Sequence of chain 9.A:
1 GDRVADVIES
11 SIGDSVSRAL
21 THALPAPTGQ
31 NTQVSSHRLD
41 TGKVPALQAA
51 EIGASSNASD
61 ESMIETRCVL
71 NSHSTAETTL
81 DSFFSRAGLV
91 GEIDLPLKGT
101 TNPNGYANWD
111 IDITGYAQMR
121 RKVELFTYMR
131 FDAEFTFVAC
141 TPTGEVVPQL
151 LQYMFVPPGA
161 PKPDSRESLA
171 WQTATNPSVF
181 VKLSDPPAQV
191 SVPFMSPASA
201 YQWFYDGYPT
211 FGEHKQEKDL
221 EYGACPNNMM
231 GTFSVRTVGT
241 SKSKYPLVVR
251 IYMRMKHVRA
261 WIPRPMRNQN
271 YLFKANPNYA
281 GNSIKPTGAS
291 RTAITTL

Binding-site contacts:
Ligand atom OAS contacts residue MET195 of chain 9.A at 3.1 Å.
Ligand atom OAB contacts residue ILE113 of chain 9.A at 3.3 Å (h-bond).
Ligand atom CAG contacts residue TRP203 of chain 9.A at 3.9 Å (hydrophobic).
Ligand atom CAL contacts residue ILE111 of chain 9.A at 3.5 Å (hydrophobic).
Ligand atom CAP contacts residue TYR201 of chain 9.A at 3.5 Å (hydrophobic).
Ligand atom CAW contacts residue TRP203 of chain 9.A at 3.4 Å (hydrophobic).
Ligand atom CAE contacts residue ASP112 of chain 9.A at 3.6 Å.
Ligand atom CAH contacts residue VAL192 of chain 9.A at 3.9 Å (hydrophobic).
Ligand atom CAX contacts residue ILE111 of chain 9.A at 3.9 Å (hydrophobic).
Ligand atom CAF contacts residue ASN228 of chain 9.A at 3.2 Å.
Ligand atom CAQ contacts residue TRP203 of chain 9.A at 3.4 Å (hydrophobic).
Ligand atom CAE contacts residue THR114 of chain 9.A at 3.5 Å.
Ligand atom CAT contacts residue TRP203 of chain 9.A at 3.4 Å (hydrophobic).
Ligand atom CAF contacts residue TRP203 of chain 9.A at 3.6 Å (hydrophobic).
Ligand atom CAJ contacts residue PHE135 of chain 9.A at 3.8 Å (hydrophobic).
Ligand atom CAA contacts residue PHE135 of chain 9.A at 3.8 Å (hydrophobic).
Ligand atom CAV contacts residue ILE111 of chain 9.A at 3.9 Å (hydrophobic).
Ligand atom CAI contacts residue ILE24 of chain 9.C at 3.7 Å (hydrophobic).
Ligand atom CAG contacts residue ASP112 of chain 9.A at 3.5 Å.
Ligand atom CAD contacts residue ASN228 of chain 9.A at 3.5 Å.
Ligand atom NAY contacts residue TRP203 of chain 9.A at 3.7 Å.
Ligand atom NAZ contacts residue TRP203 of chain 9.A at 3.2 Å.
Ligand atom CAG contacts residue THR114 of chain 9.A at 3.9 Å.
Ligand atom CAM contacts residue ILE111 of chain 9.A at 3.6 Å (hydrophobic).
Ligand atom OAS contacts residue VAL192 of chain 9.A at 3.9 Å.
Ligand atom CAK contacts residue MET195 of chain 9.A at 3.8 Å (hydrophobic).
Ligand atom CAM contacts residue MET195 of chain 9.A at 4.0 Å (hydrophobic).
Ligand atom OAB contacts residue TRP203 of chain 9.A at 3.7 Å.
Ligand atom CAV contacts residue MET195 of chain 9.A at 3.9 Å (hydrophobic).
Ligand atom CAI contacts residue PHE155 of chain 9.A at 3.5 Å (hydrophobic).
Ligand atom CAV contacts residue VAL192 of chain 9.A at 3.9 Å (hydrophobic).
Ligand atom CAQ contacts residue ASN228 of chain 9.A at 3.6 Å.
Ligand atom CAK contacts residue PHE155 of chain 9.A at 3.5 Å (hydrophobic).
Ligand atom CAL contacts residue PHE135 of chain 9.A at 3.7 Å (hydrophobic).
Ligand atom CAF contacts residue GLN202 of chain 9.A at 3.6 Å.
Ligand atom CAW contacts residue ASN228 of chain 9.A at 3.7 Å.
Ligand atom CAQ contacts residue TYR201 of chain 9.A at 3.7 Å (hydrophobic).
Ligand atom OAB contacts residue ASP112 of chain 9.A at 3.6 Å.
Ligand atom CAD contacts residue GLN202 of chain 9.A at 3.6 Å.
Ligand atom NAZ contacts residue ASN228 of chain 9.A at 3.9 Å.

Sequence of chain 9.C:
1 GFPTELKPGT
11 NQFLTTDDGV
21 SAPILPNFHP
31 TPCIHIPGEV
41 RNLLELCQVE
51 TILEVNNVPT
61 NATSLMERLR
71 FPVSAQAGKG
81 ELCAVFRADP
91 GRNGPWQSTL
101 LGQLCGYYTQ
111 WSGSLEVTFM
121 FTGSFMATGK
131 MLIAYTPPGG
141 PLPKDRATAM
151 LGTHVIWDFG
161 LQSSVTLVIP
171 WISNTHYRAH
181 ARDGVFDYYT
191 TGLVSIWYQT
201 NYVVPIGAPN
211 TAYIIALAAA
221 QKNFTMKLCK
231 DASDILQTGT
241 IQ

This small molecule binds to this protein.
Small molecule (SMILES): C[C@H](CCOc1ccc(I)cc1)CCN1CCN(c2ccncc2)C1=O